Binding-site contacts:
Ligand atom C1 contacts residue ASN5 of chain 1.A at 1.5 Å.
Ligand atom C5 contacts residue ASN154 of chain 1.A at 3.5 Å.
Ligand atom O5 contacts residue ASN5 of chain 1.A at 2.3 Å (h-bond).
Ligand atom C5 contacts residue ASN5 of chain 1.A at 3.6 Å.
Ligand atom O4 contacts residue ASN154 of chain 1.A at 4.3 Å.
Ligand atom N2 contacts residue ASN5 of chain 1.A at 3.0 Å (h-bond).
Ligand atom O6 contacts residue NAG1 of chain 1.D at 3.6 Å.
Ligand atom O4 contacts residue NAG1 of chain 1.D at 2.1 Å.
Ligand atom C7 contacts residue ASN5 of chain 1.A at 3.8 Å.
Ligand atom C2 contacts residue PHE3 of chain 1.A at 3.7 Å (hydrophobic).
Ligand atom C6 contacts residue ASN154 of chain 1.A at 4.4 Å.
Ligand atom O5 contacts residue ASN154 of chain 1.A at 3.9 Å.
Ligand atom C8 contacts residue PHE3 of chain 1.A at 3.5 Å (hydrophobic).
Ligand atom C7 contacts residue PHE3 of chain 1.A at 3.5 Å (hydrophobic).
Ligand atom C7 contacts residue ASP2 of chain 1.A at 3.9 Å.
Ligand atom C5 contacts residue NAG1 of chain 1.D at 4.0 Å.
Ligand atom C3 contacts residue NAG1 of chain 1.D at 3.6 Å.
Ligand atom N2 contacts residue PHE3 of chain 1.A at 2.7 Å (h-bond).
Ligand atom C3 contacts residue ASP2 of chain 1.A at 3.9 Å.
Ligand atom C1 contacts residue ASN154 of chain 1.A at 4.1 Å.
Ligand atom N2 contacts residue ASP2 of chain 1.A at 3.8 Å.
Ligand atom C4 contacts residue ASN5 of chain 1.A at 4.2 Å.
Ligand atom O6 contacts residue ASN154 of chain 1.A at 3.5 Å (h-bond).
Ligand atom C8 contacts residue ASP2 of chain 1.A at 3.7 Å.
Ligand atom O3 contacts residue NAG1 of chain 1.D at 2.8 Å (h-bond).
Ligand atom C3 contacts residue ASN5 of chain 1.A at 3.9 Å.
Ligand atom O7 contacts residue ASN5 of chain 1.A at 4.1 Å.
Ligand atom C2 contacts residue ASN5 of chain 1.A at 2.5 Å.
Ligand atom C1 contacts residue PHE3 of chain 1.A at 3.7 Å (hydrophobic).
Ligand atom C4 contacts residue NAG1 of chain 1.D at 2.8 Å.
Ligand atom C3 contacts residue PHE3 of chain 1.A at 4.3 Å (hydrophobic).
Ligand atom C4 contacts residue ASN154 of chain 1.A at 4.5 Å.
Ligand atom C6 contacts residue NAG1 of chain 1.D at 3.7 Å.
Ligand atom O3 contacts residue ASP2 of chain 1.A at 2.7 Å (salt-bridge).

The small molecule below binds the protein below.
Small molecule (SMILES): CC(=O)N[C@@H]1[C@@H](O)[C@H](O)[C@@H](CO)O[C@H]1O

Sequence of chain 1.A:
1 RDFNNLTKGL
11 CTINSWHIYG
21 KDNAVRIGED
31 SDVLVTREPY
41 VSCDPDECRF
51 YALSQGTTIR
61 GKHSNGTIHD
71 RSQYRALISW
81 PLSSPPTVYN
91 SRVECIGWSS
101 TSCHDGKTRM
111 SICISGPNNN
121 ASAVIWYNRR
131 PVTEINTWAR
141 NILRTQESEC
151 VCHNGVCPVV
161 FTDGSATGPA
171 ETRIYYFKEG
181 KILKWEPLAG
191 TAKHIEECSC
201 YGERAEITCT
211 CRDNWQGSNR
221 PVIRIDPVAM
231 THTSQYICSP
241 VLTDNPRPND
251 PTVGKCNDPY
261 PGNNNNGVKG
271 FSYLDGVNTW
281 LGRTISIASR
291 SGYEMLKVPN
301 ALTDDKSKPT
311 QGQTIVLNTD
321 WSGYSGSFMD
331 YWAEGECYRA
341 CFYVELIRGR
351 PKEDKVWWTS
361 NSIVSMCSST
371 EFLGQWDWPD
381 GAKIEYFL